Sequence of chain 1.B:
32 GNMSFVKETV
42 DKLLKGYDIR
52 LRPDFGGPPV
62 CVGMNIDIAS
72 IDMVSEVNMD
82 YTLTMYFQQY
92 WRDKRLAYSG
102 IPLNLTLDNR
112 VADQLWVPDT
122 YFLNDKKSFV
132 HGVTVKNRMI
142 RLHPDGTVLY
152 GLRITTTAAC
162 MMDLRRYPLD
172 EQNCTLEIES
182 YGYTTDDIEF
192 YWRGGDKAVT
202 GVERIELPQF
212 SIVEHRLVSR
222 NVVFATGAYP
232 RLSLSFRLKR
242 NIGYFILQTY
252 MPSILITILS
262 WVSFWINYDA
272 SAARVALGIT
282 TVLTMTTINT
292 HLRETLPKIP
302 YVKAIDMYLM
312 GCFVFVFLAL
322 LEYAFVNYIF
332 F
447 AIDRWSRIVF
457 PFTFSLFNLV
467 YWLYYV

Binding-site contacts:
Ligand atom O6 contacts residue SER220 of chain 1.B at 4.2 Å.
Ligand atom C3 contacts residue SER236 of chain 1.B at 3.5 Å.
Ligand atom C8 contacts residue ARG221 of chain 1.B at 4.0 Å.
Ligand atom C4 contacts residue VAL219 of chain 1.B at 4.2 Å (hydrophobic).
Ligand atom O2 contacts residue ARG221 of chain 1.B at 4.2 Å.
Ligand atom C6 contacts residue SER220 of chain 1.B at 3.5 Å.
Ligand atom O3 contacts residue SER236 of chain 1.B at 3.9 Å.
Ligand atom C3 contacts residue ARG221 of chain 1.B at 4.0 Å.
Ligand atom N2 contacts residue SER236 of chain 1.B at 3.0 Å (h-bond).
Ligand atom N2 contacts residue ARG221 of chain 1.B at 3.7 Å.
Ligand atom C4 contacts residue ASN174 of chain 1.B at 4.2 Å.
Ligand atom C7 contacts residue ARG217 of chain 1.B at 4.0 Å.
Ligand atom O7 contacts residue ARG221 of chain 1.B at 4.2 Å.
Ligand atom C6 contacts residue ARG221 of chain 1.B at 4.2 Å.
Ligand atom O5 contacts residue VAL219 of chain 1.B at 3.6 Å.
Ligand atom C7 contacts residue SER236 of chain 1.B at 3.9 Å.
Ligand atom O7 contacts residue ARG217 of chain 1.B at 3.6 Å (salt-bridge).
Ligand atom C2 contacts residue SER236 of chain 1.B at 3.7 Å.
Ligand atom O7 contacts residue VAL219 of chain 1.B at 4.1 Å.
Ligand atom C8 contacts residue SER236 of chain 1.B at 3.9 Å.
Ligand atom C1 contacts residue ASN174 of chain 1.B at 1.4 Å.
Ligand atom O5 contacts residue ASN174 of chain 1.B at 2.3 Å (h-bond).
Ligand atom C8 contacts residue PHE237 of chain 1.B at 4.0 Å (hydrophobic).
Ligand atom O7 contacts residue ARG238 of chain 1.B at 3.4 Å (salt-bridge).
Ligand atom C8 contacts residue ARG238 of chain 1.B at 3.5 Å.
Ligand atom O5 contacts residue ARG221 of chain 1.B at 3.8 Å.
Ligand atom C7 contacts residue ARG238 of chain 1.B at 3.9 Å.
Ligand atom C2 contacts residue ASN174 of chain 1.B at 2.5 Å.
Ligand atom N2 contacts residue ASN174 of chain 1.B at 3.0 Å (h-bond).
Ligand atom C5 contacts residue ASN174 of chain 1.B at 3.6 Å.
Ligand atom O3 contacts residue ARG221 of chain 1.B at 2.8 Å (salt-bridge).
Ligand atom C3 contacts residue ASN174 of chain 1.B at 3.8 Å.
Ligand atom C1 contacts residue SER236 of chain 1.B at 4.2 Å.
Ligand atom O3 contacts residue ARG217 of chain 1.B at 3.3 Å (salt-bridge).
Ligand atom C7 contacts residue ASN174 of chain 1.B at 3.5 Å.
Ligand atom O6 contacts residue ARG217 of chain 1.B at 3.3 Å (salt-bridge).
Ligand atom O7 contacts residue ASN174 of chain 1.B at 3.5 Å (h-bond).
Ligand atom C7 contacts residue ARG221 of chain 1.B at 3.8 Å.
Ligand atom C5 contacts residue VAL219 of chain 1.B at 4.2 Å (hydrophobic).
Ligand atom C1 contacts residue ARG221 of chain 1.B at 3.9 Å.

The small molecule below binds the protein below.
Small molecule (SMILES): CC(=O)N[C@H]1[C@H](O[C@H]2[C@H](O)[C@@H](NC(C)=O)CO[C@@H]2CO)O[C@H](CO)[C@@H](O[C@@H]2O[C@H](CO[C@H]3O[C@H](CO)[C@@H](O)[C@H](O)[C@@H]3O)[C@@H](O)[C@H](O[C@H]3O[C@H](CO)[C@@H](O)[C@H](O)[C@@H]3O)[C@@H]2O)[C@@H]1O